The small molecule below binds the protein below.
Small molecule (SMILES): [H]/N=C(/N)c1cc(-c2cccc(NC(=O)C(C)(C)Oc3ccc(OC)cc3)c2)cs1

Binding-site contacts:
Ligand atom C17 contacts residue ILE224 of chain 1.A at 4.2 Å (hydrophobic).
Ligand atom C11 contacts residue ASN47 of chain 1.A at 4.2 Å.
Ligand atom C06 contacts residue ASN47 of chain 1.A at 3.6 Å.
Ligand atom N03 contacts residue GLU19 of chain 1.A at 2.7 Å (salt-bridge).
Ligand atom C25 contacts residue LEU223 of chain 1.A at 3.3 Å (hydrophobic).
Ligand atom C02 contacts residue GLU19 of chain 1.A at 3.5 Å.
Ligand atom C23 contacts residue ILE173 of chain 1.A at 4.2 Å (hydrophobic).
Ligand atom N01 contacts residue GLU19 of chain 1.A at 2.7 Å (salt-bridge).
Ligand atom N03 contacts residue VAL51 of chain 1.A at 3.6 Å.
Ligand atom C17 contacts residue VAL5 of chain 1.B at 4.3 Å (hydrophobic).
Ligand atom O21 contacts residue PHE124 of chain 1.A at 4.4 Å.
Ligand atom C24 contacts residue VAL5 of chain 1.B at 4.0 Å (hydrophobic).
Ligand atom C22 contacts residue LYS127 of chain 1.A at 3.0 Å.
Ligand atom C20 contacts residue VAL5 of chain 1.B at 4.0 Å (hydrophobic).
Ligand atom C27 contacts residue ASN47 of chain 1.A at 3.8 Å.
Ligand atom C05 contacts residue ASN47 of chain 1.A at 4.0 Å.
Ligand atom C28 contacts residue GLU44 of chain 1.A at 4.3 Å.
Ligand atom C24 contacts residue PRO172 of chain 1.A at 3.6 Å (hydrophobic).
Ligand atom S29 contacts residue ASN47 of chain 1.A at 4.1 Å.
Ligand atom C23 contacts residue PRO172 of chain 1.A at 3.5 Å (hydrophobic).
Ligand atom C24 contacts residue ILE224 of chain 1.A at 3.5 Å (hydrophobic).
Ligand atom C28 contacts residue ASN47 of chain 1.A at 3.7 Å.
Ligand atom C04 contacts residue ASN47 of chain 1.A at 4.2 Å.
Ligand atom S29 contacts residue GLU44 of chain 1.A at 3.8 Å.
Ligand atom C09 contacts residue ASN47 of chain 1.A at 4.1 Å.
Ligand atom C02 contacts residue LEU48 of chain 1.A at 4.1 Å (hydrophobic).
Ligand atom C18 contacts residue VAL5 of chain 1.B at 4.1 Å (hydrophobic).
Ligand atom C20 contacts residue LYS127 of chain 1.A at 4.2 Å.
Ligand atom C22 contacts residue PHE124 of chain 1.A at 3.8 Å (hydrophobic).
Ligand atom C19 contacts residue VAL5 of chain 1.B at 3.6 Å (hydrophobic).
Ligand atom C07 contacts residue ASN47 of chain 1.A at 3.7 Å.
Ligand atom N01 contacts residue LEU48 of chain 1.A at 3.4 Å.
Ligand atom C22 contacts residue VAL5 of chain 1.B at 4.1 Å (hydrophobic).
Ligand atom O21 contacts residue LYS127 of chain 1.A at 3.2 Å.
Ligand atom C10 contacts residue ASN47 of chain 1.A at 4.3 Å.
Ligand atom C08 contacts residue ASN47 of chain 1.A at 3.7 Å.
Ligand atom C23 contacts residue GLY176 of chain 1.A at 4.2 Å.
Ligand atom C23 contacts residue VAL5 of chain 1.B at 3.9 Å (hydrophobic).
Ligand atom O16 contacts residue ILE224 of chain 1.A at 3.9 Å.
Ligand atom O21 contacts residue VAL5 of chain 1.B at 4.4 Å.

Sequence of chain 1.A:
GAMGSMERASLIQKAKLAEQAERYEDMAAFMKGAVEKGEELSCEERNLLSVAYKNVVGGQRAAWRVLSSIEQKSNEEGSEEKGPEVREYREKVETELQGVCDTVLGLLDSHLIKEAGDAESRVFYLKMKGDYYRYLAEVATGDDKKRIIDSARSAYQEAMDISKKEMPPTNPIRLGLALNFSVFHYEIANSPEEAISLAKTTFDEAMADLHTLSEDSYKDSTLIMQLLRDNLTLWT

Sequence of chain 1.B:
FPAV